A protein and the small-molecule ligand that binds it are described below.
Small molecule (SMILES): CC(=O)N[C@@H]1[C@@H](O)[C@H](O)[C@@H](CO)O[C@H]1O

Binding-site contacts:
Ligand atom C3 contacts residue ASN91 of chain 1.E at 3.8 Å.
Ligand atom O5 contacts residue ASN91 of chain 1.E at 2.4 Å (h-bond).
Ligand atom C7 contacts residue GLY90 of chain 1.E at 4.3 Å.
Ligand atom C2 contacts residue ASN91 of chain 1.E at 2.5 Å.
Ligand atom C8 contacts residue GLY90 of chain 1.E at 3.9 Å.
Ligand atom C7 contacts residue ASN91 of chain 1.E at 3.7 Å.
Ligand atom N2 contacts residue ASN91 of chain 1.E at 3.0 Å (h-bond).
Ligand atom C1 contacts residue ASN91 of chain 1.E at 1.4 Å.
Ligand atom O7 contacts residue ASN91 of chain 1.E at 4.0 Å.
Ligand atom C4 contacts residue ASN91 of chain 1.E at 4.2 Å.
Ligand atom C5 contacts residue ASN91 of chain 1.E at 3.7 Å.

Sequence of chain 1.E:
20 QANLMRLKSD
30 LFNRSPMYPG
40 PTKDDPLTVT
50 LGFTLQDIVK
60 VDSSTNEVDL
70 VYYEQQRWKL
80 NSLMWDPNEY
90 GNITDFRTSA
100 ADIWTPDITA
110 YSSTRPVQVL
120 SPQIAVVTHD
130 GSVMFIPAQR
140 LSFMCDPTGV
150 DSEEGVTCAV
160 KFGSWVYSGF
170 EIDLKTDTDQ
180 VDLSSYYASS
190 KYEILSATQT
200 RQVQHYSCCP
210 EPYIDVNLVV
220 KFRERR